Sequence of chain 1.B:
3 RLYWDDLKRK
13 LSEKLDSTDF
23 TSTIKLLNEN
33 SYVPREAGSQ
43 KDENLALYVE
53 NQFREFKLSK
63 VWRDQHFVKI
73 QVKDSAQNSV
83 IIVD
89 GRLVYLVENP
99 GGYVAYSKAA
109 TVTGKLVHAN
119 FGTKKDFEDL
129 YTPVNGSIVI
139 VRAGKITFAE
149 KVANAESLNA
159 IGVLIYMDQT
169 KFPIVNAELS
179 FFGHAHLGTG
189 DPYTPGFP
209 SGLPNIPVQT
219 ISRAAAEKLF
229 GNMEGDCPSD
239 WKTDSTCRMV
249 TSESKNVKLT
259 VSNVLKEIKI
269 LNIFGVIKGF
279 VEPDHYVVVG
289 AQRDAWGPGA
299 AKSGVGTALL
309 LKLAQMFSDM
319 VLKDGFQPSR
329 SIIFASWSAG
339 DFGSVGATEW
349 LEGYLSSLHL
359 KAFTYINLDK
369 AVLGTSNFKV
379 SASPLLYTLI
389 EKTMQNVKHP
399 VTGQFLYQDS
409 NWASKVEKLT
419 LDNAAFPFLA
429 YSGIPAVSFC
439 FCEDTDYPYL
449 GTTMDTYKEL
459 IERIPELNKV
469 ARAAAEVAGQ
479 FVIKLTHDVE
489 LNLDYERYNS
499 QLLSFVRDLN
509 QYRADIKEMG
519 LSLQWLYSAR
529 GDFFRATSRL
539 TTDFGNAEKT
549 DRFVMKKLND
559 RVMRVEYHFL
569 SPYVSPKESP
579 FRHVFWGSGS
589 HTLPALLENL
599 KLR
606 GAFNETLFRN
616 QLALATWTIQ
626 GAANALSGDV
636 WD

A small-molecule ligand and the protein it binds are described below.
Small molecule (SMILES): CC(=O)N[C@@H]1[C@@H](O)[C@H](O)[C@@H](CO)O[C@H]1O

Binding-site contacts:
Ligand atom C4 contacts residue ASN609 of chain 1.B at 4.3 Å.
Ligand atom O5 contacts residue ASN609 of chain 1.B at 2.3 Å (h-bond).
Ligand atom C5 contacts residue ASN609 of chain 1.B at 3.6 Å.
Ligand atom C6 contacts residue LEU612 of chain 1.B at 4.2 Å (hydrophobic).
Ligand atom C6 contacts residue THR611 of chain 1.B at 3.9 Å.
Ligand atom O7 contacts residue ASN609 of chain 1.B at 3.7 Å.
Ligand atom C6 contacts residue ASN615 of chain 1.B at 4.2 Å.
Ligand atom C1 contacts residue THR611 of chain 1.B at 3.3 Å.
Ligand atom C4 contacts residue THR611 of chain 1.B at 4.5 Å.
Ligand atom C3 contacts residue ASN609 of chain 1.B at 3.8 Å.
Ligand atom C2 contacts residue ASN609 of chain 1.B at 2.5 Å.
Ligand atom O5 contacts residue THR611 of chain 1.B at 3.3 Å (h-bond).
Ligand atom O5 contacts residue LEU612 of chain 1.B at 3.7 Å.
Ligand atom C5 contacts residue THR611 of chain 1.B at 3.2 Å.
Ligand atom C7 contacts residue ASN609 of chain 1.B at 3.5 Å.
Ligand atom C1 contacts residue LEU612 of chain 1.B at 4.4 Å (hydrophobic).
Ligand atom N2 contacts residue ASN609 of chain 1.B at 3.0 Å (h-bond).
Ligand atom C5 contacts residue LEU612 of chain 1.B at 4.3 Å (hydrophobic).
Ligand atom C1 contacts residue ASN609 of chain 1.B at 1.4 Å.
Ligand atom O6 contacts residue LEU612 of chain 1.B at 4.0 Å.